Binding-site contacts:
Ligand atom N2 contacts residue ASN282 of chain 1.E at 2.2 Å (h-bond).
Ligand atom N2 contacts residue GLU281 of chain 1.E at 3.7 Å.
Ligand atom C3 contacts residue ASN282 of chain 1.E at 3.8 Å.
Ligand atom C7 contacts residue GLU281 of chain 1.E at 4.0 Å.
Ligand atom C1 contacts residue ASN282 of chain 1.E at 1.4 Å.
Ligand atom C4 contacts residue ASN282 of chain 1.E at 4.2 Å.
Ligand atom C2 contacts residue ASN282 of chain 1.E at 2.6 Å.
Ligand atom O5 contacts residue ASN282 of chain 1.E at 2.3 Å (h-bond).
Ligand atom C8 contacts residue ASN282 of chain 1.E at 3.3 Å.
Ligand atom C8 contacts residue GLU281 of chain 1.E at 3.3 Å.
Ligand atom O7 contacts residue ASN282 of chain 1.E at 4.0 Å.
Ligand atom C5 contacts residue ASN282 of chain 1.E at 3.6 Å.
Ligand atom C7 contacts residue ASN282 of chain 1.E at 3.0 Å.

A small-molecule ligand and the protein it binds are described below.
Small molecule (SMILES): CC(=O)N[C@@H]1[C@@H](O)[C@H](O)[C@@H](CO)O[C@H]1O

Sequence of chain 1.E:
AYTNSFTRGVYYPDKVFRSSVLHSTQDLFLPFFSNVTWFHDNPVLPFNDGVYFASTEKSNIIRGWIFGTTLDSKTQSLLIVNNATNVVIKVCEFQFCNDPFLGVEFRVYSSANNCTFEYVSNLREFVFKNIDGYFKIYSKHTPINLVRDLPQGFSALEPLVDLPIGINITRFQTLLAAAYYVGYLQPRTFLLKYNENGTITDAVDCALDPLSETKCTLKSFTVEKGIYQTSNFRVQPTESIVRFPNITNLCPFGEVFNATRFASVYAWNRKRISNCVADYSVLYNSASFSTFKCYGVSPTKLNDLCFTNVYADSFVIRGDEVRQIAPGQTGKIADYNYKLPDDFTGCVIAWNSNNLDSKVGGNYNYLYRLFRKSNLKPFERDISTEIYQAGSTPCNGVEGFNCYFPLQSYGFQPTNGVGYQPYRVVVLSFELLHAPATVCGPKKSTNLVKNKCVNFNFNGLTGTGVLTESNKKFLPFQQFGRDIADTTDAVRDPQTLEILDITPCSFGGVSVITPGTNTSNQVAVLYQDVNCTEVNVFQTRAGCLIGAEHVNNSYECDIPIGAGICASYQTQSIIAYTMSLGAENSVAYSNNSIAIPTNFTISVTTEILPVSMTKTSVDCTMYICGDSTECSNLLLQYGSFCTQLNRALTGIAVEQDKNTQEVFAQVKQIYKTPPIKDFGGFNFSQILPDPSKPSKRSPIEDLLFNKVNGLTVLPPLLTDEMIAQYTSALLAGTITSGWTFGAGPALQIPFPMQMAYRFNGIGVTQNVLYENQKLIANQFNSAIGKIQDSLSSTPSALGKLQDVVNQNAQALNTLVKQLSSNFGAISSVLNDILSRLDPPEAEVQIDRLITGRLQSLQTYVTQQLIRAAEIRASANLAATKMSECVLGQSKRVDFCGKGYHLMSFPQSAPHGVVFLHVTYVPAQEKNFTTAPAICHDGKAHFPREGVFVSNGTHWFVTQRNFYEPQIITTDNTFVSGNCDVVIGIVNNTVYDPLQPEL